Binding-site contacts:
Ligand atom O5 contacts residue HIS279 of chain 1.A at 3.3 Å.
Ligand atom O2 contacts residue SER209 of chain 1.A at 2.7 Å (h-bond).
Ligand atom O2 contacts residue HIS279 of chain 1.A at 2.9 Å (h-bond).
Ligand atom O1 contacts residue PHE272 of chain 1.A at 3.9 Å.
Ligand atom O3 contacts residue ARG173 of chain 1.A at 2.8 Å (salt-bridge).
Ligand atom O4 contacts residue THR292 of chain 1.A at 3.6 Å (h-bond).
Ligand atom O5 contacts residue ZN1 of chain 1.E at 2.5 Å.
Ligand atom C5 contacts residue ARG173 of chain 1.A at 3.5 Å.
Ligand atom C5 contacts residue ARG290 of chain 1.A at 3.8 Å.
Ligand atom O5 contacts residue HIS184 of chain 1.A at 3.2 Å.
Ligand atom O2 contacts residue PHE272 of chain 1.A at 4.1 Å.
Ligand atom C4 contacts residue ILE181 of chain 1.A at 3.9 Å (hydrophobic).
Ligand atom C5 contacts residue THR292 of chain 1.A at 3.5 Å.
Ligand atom C2 contacts residue ZN1 of chain 1.E at 3.0 Å.
Ligand atom O3 contacts residue PHE211 of chain 1.A at 3.6 Å.
Ligand atom O4 contacts residue PHE211 of chain 1.A at 4.1 Å.
Ligand atom C4 contacts residue PHE211 of chain 1.A at 4.3 Å (hydrophobic).
Ligand atom C2 contacts residue HIS184 of chain 1.A at 4.2 Å.
Ligand atom O1 contacts residue SER209 of chain 1.A at 2.6 Å (h-bond).
Ligand atom C1 contacts residue HIS279 of chain 1.A at 3.6 Å.
Ligand atom O5 contacts residue ILE181 of chain 1.A at 4.2 Å.
Ligand atom O4 contacts residue ILE181 of chain 1.A at 3.9 Å.
Ligand atom O3 contacts residue THR292 of chain 1.A at 2.7 Å (h-bond).
Ligand atom C2 contacts residue HIS279 of chain 1.A at 3.8 Å.
Ligand atom O4 contacts residue ARG290 of chain 1.A at 2.8 Å (salt-bridge).
Ligand atom O2 contacts residue HIS184 of chain 1.A at 3.9 Å.
Ligand atom C4 contacts residue ARG173 of chain 1.A at 3.3 Å.
Ligand atom O1 contacts residue ZN1 of chain 1.E at 3.9 Å.
Ligand atom O4 contacts residue VAL281 of chain 1.A at 3.7 Å.
Ligand atom O2 contacts residue ZN1 of chain 1.E at 1.9 Å.
Ligand atom O1 contacts residue PHE211 of chain 1.A at 3.6 Å.
Ligand atom C5 contacts residue PHE211 of chain 1.A at 3.9 Å (hydrophobic).
Ligand atom C3 contacts residue VAL281 of chain 1.A at 3.8 Å (hydrophobic).
Ligand atom C5 contacts residue ILE181 of chain 1.A at 4.0 Å (hydrophobic).
Ligand atom C3 contacts residue PHE211 of chain 1.A at 4.0 Å (hydrophobic).
Ligand atom C1 contacts residue SER209 of chain 1.A at 3.0 Å.
Ligand atom C1 contacts residue PHE272 of chain 1.A at 4.2 Å (hydrophobic).
Ligand atom C1 contacts residue ZN1 of chain 1.E at 2.7 Å.
Ligand atom C3 contacts residue LEU223 of chain 1.A at 4.2 Å (hydrophobic).
Ligand atom O1 contacts residue TYR210 of chain 1.A at 4.2 Å.

A protein and the small-molecule ligand that binds it are described below.
Small molecule (SMILES): O=C(O)CCC(=O)C(=O)O

Sequence of chain 1.A:
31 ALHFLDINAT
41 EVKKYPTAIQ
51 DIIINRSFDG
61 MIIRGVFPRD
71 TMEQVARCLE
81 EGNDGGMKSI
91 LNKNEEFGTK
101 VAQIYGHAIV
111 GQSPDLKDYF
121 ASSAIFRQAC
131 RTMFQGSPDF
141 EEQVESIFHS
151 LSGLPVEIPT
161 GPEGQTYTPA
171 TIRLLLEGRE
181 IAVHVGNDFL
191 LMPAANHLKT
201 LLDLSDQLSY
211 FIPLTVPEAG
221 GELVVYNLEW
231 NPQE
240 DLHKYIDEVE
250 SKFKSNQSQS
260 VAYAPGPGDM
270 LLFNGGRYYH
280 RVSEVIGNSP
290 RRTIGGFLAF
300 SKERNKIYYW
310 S